Binding-site contacts:
Ligand atom N2 contacts residue ASN33 of chain 1.A at 2.9 Å (h-bond).
Ligand atom O5 contacts residue ASN33 of chain 1.A at 2.3 Å (h-bond).
Ligand atom O3 contacts residue ASN33 of chain 1.A at 4.4 Å.
Ligand atom C3 contacts residue ASN33 of chain 1.A at 3.6 Å.
Ligand atom C7 contacts residue ASN33 of chain 1.A at 3.5 Å.
Ligand atom O7 contacts residue ASN33 of chain 1.A at 3.6 Å.
Ligand atom C4 contacts residue ASN33 of chain 1.A at 4.1 Å.
Ligand atom O6 contacts residue ARG55 of chain 1.A at 4.0 Å.
Ligand atom O5 contacts residue ARG55 of chain 1.A at 4.4 Å.
Ligand atom C6 contacts residue ARG55 of chain 1.A at 4.3 Å.
Ligand atom C1 contacts residue ASN33 of chain 1.A at 1.4 Å.
Ligand atom C5 contacts residue ASN33 of chain 1.A at 3.6 Å.
Ligand atom C2 contacts residue ASN33 of chain 1.A at 2.2 Å.

The small molecule below binds the protein below.
Small molecule (SMILES): CC(=O)N[C@@H]1[C@@H](O)[C@H](O)[C@@H](CO)O[C@H]1O

Sequence of chain 1.A:
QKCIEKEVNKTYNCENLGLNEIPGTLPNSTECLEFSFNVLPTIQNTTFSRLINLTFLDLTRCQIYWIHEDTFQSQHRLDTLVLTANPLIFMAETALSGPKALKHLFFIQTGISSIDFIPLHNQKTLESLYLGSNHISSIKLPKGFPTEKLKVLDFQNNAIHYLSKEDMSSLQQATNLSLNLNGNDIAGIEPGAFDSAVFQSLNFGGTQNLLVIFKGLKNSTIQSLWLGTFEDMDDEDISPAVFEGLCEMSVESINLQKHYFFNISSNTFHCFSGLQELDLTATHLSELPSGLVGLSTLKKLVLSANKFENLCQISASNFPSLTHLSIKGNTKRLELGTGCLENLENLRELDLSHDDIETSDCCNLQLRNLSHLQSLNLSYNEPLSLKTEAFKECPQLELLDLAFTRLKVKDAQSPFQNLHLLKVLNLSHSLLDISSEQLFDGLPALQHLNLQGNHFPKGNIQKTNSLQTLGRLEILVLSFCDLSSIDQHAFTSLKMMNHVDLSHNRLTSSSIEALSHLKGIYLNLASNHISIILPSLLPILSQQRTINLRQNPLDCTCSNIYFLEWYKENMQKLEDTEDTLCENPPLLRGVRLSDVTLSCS